Sequence of chain 1.D:
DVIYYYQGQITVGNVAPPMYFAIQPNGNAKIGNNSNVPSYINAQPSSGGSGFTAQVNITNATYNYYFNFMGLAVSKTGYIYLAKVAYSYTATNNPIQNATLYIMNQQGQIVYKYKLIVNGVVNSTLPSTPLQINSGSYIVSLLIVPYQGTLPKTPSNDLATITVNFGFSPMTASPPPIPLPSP

Binding-site contacts:
Ligand atom C2 contacts residue ASN57 of chain 1.D at 2.4 Å.
Ligand atom O2 contacts residue ASN42 of chain 1.D at 3.9 Å.
Ligand atom O6 contacts residue ASN14 of chain 1.A at 4.3 Å.
Ligand atom C5 contacts residue VAL15 of chain 1.A at 4.2 Å (hydrophobic).
Ligand atom C6 contacts residue PRO155 of chain 1.D at 4.1 Å (hydrophobic).
Ligand atom O4 contacts residue ASN42 of chain 1.D at 3.6 Å (h-bond).
Ligand atom O6 contacts residue SER156 of chain 1.D at 3.9 Å.
Ligand atom C7 contacts residue SER39 of chain 1.D at 4.1 Å.
Ligand atom O5 contacts residue VAL15 of chain 1.A at 3.0 Å.
Ligand atom C1 contacts residue ASN57 of chain 1.D at 1.4 Å.
Ligand atom C8 contacts residue GLN55 of chain 1.D at 3.5 Å.
Ligand atom C3 contacts residue ASN42 of chain 1.D at 3.8 Å.
Ligand atom O7 contacts residue SER39 of chain 1.D at 3.7 Å.
Ligand atom C1 contacts residue SER39 of chain 1.D at 3.6 Å.
Ligand atom C4 contacts residue ASN42 of chain 1.D at 3.3 Å.
Ligand atom C8 contacts residue ILE41 of chain 1.D at 3.4 Å (hydrophobic).
Ligand atom O6 contacts residue PRO155 of chain 1.D at 3.4 Å.
Ligand atom N2 contacts residue GLN55 of chain 1.D at 3.8 Å.
Ligand atom O3 contacts residue ASN42 of chain 1.D at 3.1 Å.
Ligand atom O5 contacts residue ASN57 of chain 1.D at 2.4 Å (h-bond).
Ligand atom N2 contacts residue ASN57 of chain 1.D at 2.8 Å (h-bond).
Ligand atom C7 contacts residue ASN57 of chain 1.D at 3.7 Å.
Ligand atom C3 contacts residue ASN157 of chain 1.D at 4.3 Å.
Ligand atom C7 contacts residue ILE41 of chain 1.D at 4.4 Å (hydrophobic).
Ligand atom C4 contacts residue ASN57 of chain 1.D at 4.2 Å.
Ligand atom N2 contacts residue SER39 of chain 1.D at 4.0 Å.
Ligand atom C3 contacts residue ASN57 of chain 1.D at 3.7 Å.
Ligand atom C1 contacts residue VAL15 of chain 1.A at 3.6 Å (hydrophobic).
Ligand atom O7 contacts residue ASN57 of chain 1.D at 4.3 Å.
Ligand atom O7 contacts residue TYR40 of chain 1.D at 4.0 Å.
Ligand atom C8 contacts residue TYR40 of chain 1.D at 4.2 Å (hydrophobic).
Ligand atom C2 contacts residue SER39 of chain 1.D at 3.6 Å.
Ligand atom O5 contacts residue SER39 of chain 1.D at 4.0 Å.
Ligand atom C7 contacts residue TYR40 of chain 1.D at 4.2 Å (hydrophobic).
Ligand atom C5 contacts residue ASN57 of chain 1.D at 3.7 Å.
Ligand atom C6 contacts residue VAL15 of chain 1.A at 4.2 Å (hydrophobic).
Ligand atom O4 contacts residue GLN55 of chain 1.D at 3.6 Å.
Ligand atom O7 contacts residue PRO38 of chain 1.D at 4.2 Å.
Ligand atom C8 contacts residue ASN42 of chain 1.D at 3.2 Å.
Ligand atom C7 contacts residue GLN55 of chain 1.D at 4.1 Å.

The protein below binds the small molecule below.
Small molecule (SMILES): CC(=O)N[C@H]1[C@H](O[C@H]2[C@H](O)[C@@H](NC(C)=O)CO[C@@H]2CO)O[C@H](CO[C@H]2O[C@H](CO)[C@@H](O)[C@H](O)[C@@H]2O)[C@@H](O[C@H]2O[C@H](CO)[C@@H](O)[C@H](O)[C@@H]2O)[C@@H]1O[C@@H]1O[C@H](CS(=O)(=O)O)[C@@H](O[C@@H]2O[C@H](CO)[C@@H](O)[C@H](O)[C@H]2O)[C@H](O)[C@H]1O

Sequence of chain 1.A:
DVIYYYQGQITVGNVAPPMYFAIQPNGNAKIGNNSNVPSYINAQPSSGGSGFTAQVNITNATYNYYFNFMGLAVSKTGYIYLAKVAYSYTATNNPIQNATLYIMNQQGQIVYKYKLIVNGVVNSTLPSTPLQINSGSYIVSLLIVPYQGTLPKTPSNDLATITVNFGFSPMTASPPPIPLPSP